The protein below binds the small molecule below.
Small molecule (SMILES): OC[C@H]1O[C@H](O[C@H]2O[C@H](CO)[C@@H](O)[C@H](O)[C@H]2O)[C@H](O)[C@@H](O)[C@@H]1O

Sequence of chain 1.A:
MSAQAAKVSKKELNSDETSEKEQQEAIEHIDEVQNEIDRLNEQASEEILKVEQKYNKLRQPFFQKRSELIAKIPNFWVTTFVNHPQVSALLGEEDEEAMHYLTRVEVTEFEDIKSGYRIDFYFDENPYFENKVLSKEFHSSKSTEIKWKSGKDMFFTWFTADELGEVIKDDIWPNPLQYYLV

Binding-site contacts:
Ligand atom O3 contacts residue PHE68 of chain 1.A at 3.4 Å.
Ligand atom C3 contacts residue TRP213 of chain 1.A at 4.2 Å (hydrophobic).
Ligand atom O6 contacts residue GLN65 of chain 1.A at 4.3 Å.
Ligand atom C2 contacts residue GLU114 of chain 1.A at 4.1 Å.
Ligand atom C6 contacts residue ARG64 of chain 1.A at 4.2 Å.
Ligand atom C2 contacts residue ASN61 of chain 1.A at 3.7 Å.
Ligand atom O2 contacts residue PHE68 of chain 1.A at 4.3 Å.
Ligand atom C5 contacts residue GLN65 of chain 1.A at 4.1 Å.
Ligand atom C3 contacts residue GLU114 of chain 1.A at 3.7 Å.
Ligand atom O2 contacts residue ASN61 of chain 1.A at 4.3 Å.
Ligand atom O6 contacts residue LYS62 of chain 1.A at 4.3 Å.
Ligand atom C5 contacts residue ASN61 of chain 1.A at 4.2 Å.
Ligand atom C1 contacts residue ASN61 of chain 1.A at 3.4 Å.
Ligand atom C4 contacts residue PHE68 of chain 1.A at 3.8 Å (hydrophobic).
Ligand atom C2 contacts residue PHE68 of chain 1.A at 4.2 Å (hydrophobic).
Ligand atom C1 contacts residue GLN65 of chain 1.A at 4.3 Å.
Ligand atom O6 contacts residue ARG64 of chain 1.A at 3.2 Å.
Ligand atom O3 contacts residue GLU114 of chain 1.A at 2.6 Å (salt-bridge).
Ligand atom O5 contacts residue ASN61 of chain 1.A at 3.3 Å.
Ligand atom O3 contacts residue VAL112 of chain 1.A at 4.3 Å.
Ligand atom O2 contacts residue GLN65 of chain 1.A at 3.6 Å.
Ligand atom O3 contacts residue TRP213 of chain 1.A at 3.3 Å (h-bond).
Ligand atom O2 contacts residue GLU114 of chain 1.A at 3.6 Å.
Ligand atom O4 contacts residue PHE68 of chain 1.A at 3.6 Å.
Ligand atom O4 contacts residue TRP213 of chain 1.A at 3.1 Å (h-bond).
Ligand atom C6 contacts residue PHE68 of chain 1.A at 4.5 Å (hydrophobic).
Ligand atom O6 contacts residue ASN61 of chain 1.A at 2.7 Å (h-bond).
Ligand atom C2 contacts residue GLN65 of chain 1.A at 4.0 Å.
Ligand atom C4 contacts residue TRP213 of chain 1.A at 4.0 Å (hydrophobic).
Ligand atom C6 contacts residue ASN61 of chain 1.A at 4.0 Å.
Ligand atom O5 contacts residue ARG64 of chain 1.A at 4.2 Å.
Ligand atom O4 contacts residue GLU114 of chain 1.A at 4.2 Å.
Ligand atom C3 contacts residue PHE68 of chain 1.A at 4.0 Å (hydrophobic).
Ligand atom C6 contacts residue GLN65 of chain 1.A at 3.3 Å.
Ligand atom O4 contacts residue GLN65 of chain 1.A at 4.2 Å.